Binding-site contacts:
Ligand atom C contacts residue THR29 of chain 1.B at 3.8 Å.
Ligand atom C contacts residue ILE7 of chain 1.A at 3.7 Å (hydrophobic).
Ligand atom N contacts residue CYS184 of chain 1.B at 4.4 Å.
Ligand atom CA contacts residue GLY186 of chain 1.B at 3.5 Å.
Ligand atom CB contacts residue SER188 of chain 1.B at 3.1 Å.
Ligand atom N contacts residue HIS45 of chain 1.B at 4.3 Å.
Ligand atom CA contacts residue CYS30 of chain 1.B at 3.9 Å (hydrophobic).
Ligand atom O contacts residue ILE7 of chain 1.A at 4.2 Å.
Ligand atom CB contacts residue HIS45 of chain 1.B at 2.8 Å.
Ligand atom N contacts residue ASP187 of chain 1.B at 3.9 Å.
Ligand atom CA contacts residue ILE7 of chain 1.A at 2.6 Å (hydrophobic).
Ligand atom C contacts residue PHE1 of chain 1.D at 1.3 Å (hydrophobic).
Ligand atom CA contacts residue SER188 of chain 1.B at 3.1 Å.
Ligand atom CA contacts residue HIS45 of chain 1.B at 3.9 Å.
Ligand atom N contacts residue SER188 of chain 1.B at 2.4 Å (h-bond).
Ligand atom N contacts residue THR29 of chain 1.B at 4.4 Å.
Ligand atom N contacts residue ILE7 of chain 1.A at 1.4 Å.
Ligand atom N contacts residue PHE1 of chain 1.D at 3.2 Å (h-bond).
Ligand atom CA contacts residue PHE1 of chain 1.D at 2.4 Å (hydrophobic).
Ligand atom C contacts residue GLN185 of chain 1.B at 4.1 Å.
Ligand atom N contacts residue GLY186 of chain 1.B at 2.7 Å (h-bond).
Ligand atom C contacts residue GLY186 of chain 1.B at 3.4 Å.
Ligand atom CB contacts residue CYS30 of chain 1.B at 4.3 Å (hydrophobic).
Ligand atom CA contacts residue GLN185 of chain 1.B at 4.5 Å.
Ligand atom CB contacts residue ILE7 of chain 1.A at 2.9 Å (hydrophobic).
Ligand atom O contacts residue GLY186 of chain 1.B at 4.0 Å.
Ligand atom CA contacts residue THR29 of chain 1.B at 3.8 Å.
Ligand atom N contacts residue GLN185 of chain 1.B at 3.6 Å.
Ligand atom CB contacts residue PHE1 of chain 1.D at 3.6 Å (hydrophobic).
Ligand atom O contacts residue GLN185 of chain 1.B at 3.6 Å.
Ligand atom O contacts residue PHE1 of chain 1.D at 2.2 Å (h-bond).

This protein binds this small molecule.
Small molecule (SMILES): NC(=[NH2+])NCCC[C@H](N)C(=O)O

Sequence of chain 1.B:
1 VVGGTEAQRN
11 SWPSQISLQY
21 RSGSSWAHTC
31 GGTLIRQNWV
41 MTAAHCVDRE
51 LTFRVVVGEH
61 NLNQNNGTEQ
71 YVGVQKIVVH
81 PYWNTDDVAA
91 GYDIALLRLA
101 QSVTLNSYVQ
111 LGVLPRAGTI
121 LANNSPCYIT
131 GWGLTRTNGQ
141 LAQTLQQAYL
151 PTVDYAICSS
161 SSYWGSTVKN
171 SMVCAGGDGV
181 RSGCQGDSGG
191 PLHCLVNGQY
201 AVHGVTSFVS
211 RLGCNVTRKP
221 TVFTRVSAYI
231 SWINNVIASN